Sequence of chain 2.B:
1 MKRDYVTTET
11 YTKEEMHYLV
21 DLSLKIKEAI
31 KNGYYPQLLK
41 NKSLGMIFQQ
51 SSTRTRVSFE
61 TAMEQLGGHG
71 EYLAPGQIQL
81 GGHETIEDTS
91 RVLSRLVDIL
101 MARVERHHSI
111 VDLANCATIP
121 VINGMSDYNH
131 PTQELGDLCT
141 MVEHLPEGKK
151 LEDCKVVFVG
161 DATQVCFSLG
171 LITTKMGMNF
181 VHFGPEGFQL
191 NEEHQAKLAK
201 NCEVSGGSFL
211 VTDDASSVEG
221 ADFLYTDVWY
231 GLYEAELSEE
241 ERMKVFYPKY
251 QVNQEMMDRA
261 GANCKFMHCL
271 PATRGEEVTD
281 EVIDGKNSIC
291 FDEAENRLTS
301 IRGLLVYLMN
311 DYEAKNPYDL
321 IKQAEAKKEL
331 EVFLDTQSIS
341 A

Binding-site contacts:
Ligand atom O1 contacts residue ARG297 of chain 1.B at 3.2 Å (salt-bridge).
Ligand atom O2P contacts residue THR55 of chain 1.B at 2.6 Å (h-bond).
Ligand atom O3P contacts residue GLN79 of chain 2.B at 3.7 Å.
Ligand atom CD contacts residue CYS269 of chain 1.B at 3.7 Å (hydrophobic).
Ligand atom O1 contacts residue HIS130 of chain 1.B at 2.7 Å (h-bond).
Ligand atom C1P contacts residue ARG54 of chain 1.B at 3.3 Å.
Ligand atom C1 contacts residue ARG103 of chain 1.B at 3.6 Å.
Ligand atom C1 contacts residue ARG297 of chain 1.B at 3.6 Å.
Ligand atom N contacts residue GLN164 of chain 1.B at 2.8 Å (h-bond).
Ligand atom CB contacts residue ASP227 of chain 1.B at 3.5 Å.
Ligand atom CD contacts residue LEU270 of chain 1.B at 3.6 Å (hydrophobic).
Ligand atom N contacts residue THR163 of chain 1.B at 3.8 Å.
Ligand atom NE contacts residue LEU270 of chain 1.B at 2.7 Å (h-bond).
Ligand atom N contacts residue ASP227 of chain 1.B at 2.8 Å (salt-bridge).
Ligand atom CD contacts residue MET125 of chain 1.B at 3.8 Å (hydrophobic).
Ligand atom O1 contacts residue ARG103 of chain 1.B at 2.8 Å (salt-bridge).
Ligand atom O1P contacts residue GLN79 of chain 2.B at 2.8 Å (h-bond).
Ligand atom CB contacts residue VAL165 of chain 1.B at 3.6 Å (hydrophobic).
Ligand atom CA contacts residue GLN164 of chain 1.B at 3.5 Å.
Ligand atom P contacts residue SER52 of chain 1.B at 3.7 Å.
Ligand atom P contacts residue THR53 of chain 1.B at 3.7 Å.
Ligand atom O3P contacts residue THR53 of chain 1.B at 2.9 Å (h-bond).
Ligand atom P contacts residue ARG54 of chain 1.B at 3.7 Å.
Ligand atom C1 contacts residue LEU270 of chain 1.B at 3.5 Å (hydrophobic).
Ligand atom C1P contacts residue ARG297 of chain 1.B at 3.6 Å.
Ligand atom O3P contacts residue ARG54 of chain 1.B at 2.8 Å (salt-bridge).
Ligand atom O2P contacts residue THR53 of chain 1.B at 3.8 Å.
Ligand atom P contacts residue ARG103 of chain 1.B at 3.8 Å.
Ligand atom O1 contacts residue GLN133 of chain 1.B at 3.8 Å.
Ligand atom CD contacts residue HIS130 of chain 1.B at 3.8 Å.
Ligand atom CB contacts residue GLN164 of chain 1.B at 3.5 Å.
Ligand atom C1P contacts residue LEU270 of chain 1.B at 3.4 Å (hydrophobic).
Ligand atom CG contacts residue TYR233 of chain 1.B at 3.8 Å (hydrophobic).
Ligand atom CA contacts residue ASP227 of chain 1.B at 3.5 Å.
Ligand atom O1P contacts residue ARG103 of chain 1.B at 2.9 Å (salt-bridge).
Ligand atom O2P contacts residue SER52 of chain 1.B at 2.7 Å (h-bond).
Ligand atom C1 contacts residue HIS130 of chain 1.B at 3.7 Å.
Ligand atom O2P contacts residue ARG54 of chain 1.B at 3.6 Å (salt-bridge).
Ligand atom O1 contacts residue THR55 of chain 1.B at 3.3 Å (h-bond).
Ligand atom O2P contacts residue ARG103 of chain 1.B at 3.2 Å (salt-bridge).

Sequence of chain 1.B:
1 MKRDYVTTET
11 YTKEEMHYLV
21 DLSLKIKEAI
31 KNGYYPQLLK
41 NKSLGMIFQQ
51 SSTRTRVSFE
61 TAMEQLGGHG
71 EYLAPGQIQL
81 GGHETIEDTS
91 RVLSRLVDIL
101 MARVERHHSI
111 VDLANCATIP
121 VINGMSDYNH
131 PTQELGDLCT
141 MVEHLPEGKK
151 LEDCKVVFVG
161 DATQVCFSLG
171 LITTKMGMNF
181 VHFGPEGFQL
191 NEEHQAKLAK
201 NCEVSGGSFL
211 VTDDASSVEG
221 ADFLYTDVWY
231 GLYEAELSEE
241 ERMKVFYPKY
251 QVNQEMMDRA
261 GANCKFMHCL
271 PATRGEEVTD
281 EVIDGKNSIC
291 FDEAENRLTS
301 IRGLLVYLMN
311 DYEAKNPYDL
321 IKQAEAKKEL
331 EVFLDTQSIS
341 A

A small-molecule ligand and the protein it binds are described below.
Small molecule (SMILES): NCCCCNC(=O)CP(=O)(O)O